Sequence of chain 1.A:
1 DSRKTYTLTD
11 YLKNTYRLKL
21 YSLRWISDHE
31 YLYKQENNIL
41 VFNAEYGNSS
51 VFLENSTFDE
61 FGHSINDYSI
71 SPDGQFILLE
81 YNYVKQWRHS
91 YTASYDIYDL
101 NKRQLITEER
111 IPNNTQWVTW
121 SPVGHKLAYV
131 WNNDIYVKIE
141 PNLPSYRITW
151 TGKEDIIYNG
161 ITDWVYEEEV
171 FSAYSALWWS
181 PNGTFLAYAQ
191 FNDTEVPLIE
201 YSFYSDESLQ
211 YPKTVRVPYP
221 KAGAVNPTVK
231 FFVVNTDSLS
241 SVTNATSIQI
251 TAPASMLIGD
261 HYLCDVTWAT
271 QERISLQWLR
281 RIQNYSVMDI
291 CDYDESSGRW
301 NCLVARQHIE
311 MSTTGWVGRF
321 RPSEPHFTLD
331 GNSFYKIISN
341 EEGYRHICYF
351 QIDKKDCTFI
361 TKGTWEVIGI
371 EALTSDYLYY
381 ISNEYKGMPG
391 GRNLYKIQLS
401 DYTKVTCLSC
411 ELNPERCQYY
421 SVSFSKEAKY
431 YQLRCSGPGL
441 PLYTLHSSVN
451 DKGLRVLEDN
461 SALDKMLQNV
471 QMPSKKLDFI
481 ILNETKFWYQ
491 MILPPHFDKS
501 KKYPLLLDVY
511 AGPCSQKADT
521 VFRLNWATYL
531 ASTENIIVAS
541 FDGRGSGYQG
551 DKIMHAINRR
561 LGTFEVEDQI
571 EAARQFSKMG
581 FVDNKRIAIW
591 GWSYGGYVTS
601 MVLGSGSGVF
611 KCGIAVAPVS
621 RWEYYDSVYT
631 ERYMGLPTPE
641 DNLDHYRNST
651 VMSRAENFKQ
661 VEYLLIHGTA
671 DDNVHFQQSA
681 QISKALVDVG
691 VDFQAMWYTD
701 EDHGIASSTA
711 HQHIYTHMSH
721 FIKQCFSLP

Binding-site contacts:
Ligand atom C4 contacts residue ASN182 of chain 1.A at 4.3 Å.
Ligand atom O6 contacts residue GLN271 of chain 1.A at 4.2 Å.
Ligand atom C1 contacts residue ASN182 of chain 1.A at 1.4 Å.
Ligand atom C2 contacts residue THR184 of chain 1.A at 4.2 Å.
Ligand atom C5 contacts residue ASN182 of chain 1.A at 3.6 Å.
Ligand atom C5 contacts residue GLN271 of chain 1.A at 4.4 Å.
Ligand atom C1 contacts residue THR184 of chain 1.A at 4.0 Å.
Ligand atom O7 contacts residue ASN182 of chain 1.A at 3.0 Å (h-bond).
Ligand atom C6 contacts residue GLU272 of chain 1.A at 3.4 Å.
Ligand atom N2 contacts residue THR184 of chain 1.A at 4.0 Å.
Ligand atom O6 contacts residue PHE185 of chain 1.A at 4.3 Å.
Ligand atom C3 contacts residue THR184 of chain 1.A at 4.0 Å.
Ligand atom O6 contacts residue GLU272 of chain 1.A at 2.7 Å (salt-bridge).
Ligand atom O5 contacts residue ASN182 of chain 1.A at 2.4 Å (h-bond).
Ligand atom C7 contacts residue ASN182 of chain 1.A at 3.4 Å.
Ligand atom C2 contacts residue ASN182 of chain 1.A at 2.7 Å.
Ligand atom C6 contacts residue GLN271 of chain 1.A at 3.7 Å.
Ligand atom N2 contacts residue ASN182 of chain 1.A at 3.1 Å (h-bond).
Ligand atom C3 contacts residue ASN182 of chain 1.A at 3.9 Å.
Ligand atom O5 contacts residue GLN271 of chain 1.A at 3.6 Å.
Ligand atom C5 contacts residue THR184 of chain 1.A at 4.4 Å.
Ligand atom C1 contacts residue GLN271 of chain 1.A at 4.4 Å.

The small molecule below binds the protein below.
Small molecule (SMILES): CC(=O)N[C@@H]1[C@@H](O)[C@H](O)[C@@H](CO)O[C@H]1O